Sequence of chain 1.B:
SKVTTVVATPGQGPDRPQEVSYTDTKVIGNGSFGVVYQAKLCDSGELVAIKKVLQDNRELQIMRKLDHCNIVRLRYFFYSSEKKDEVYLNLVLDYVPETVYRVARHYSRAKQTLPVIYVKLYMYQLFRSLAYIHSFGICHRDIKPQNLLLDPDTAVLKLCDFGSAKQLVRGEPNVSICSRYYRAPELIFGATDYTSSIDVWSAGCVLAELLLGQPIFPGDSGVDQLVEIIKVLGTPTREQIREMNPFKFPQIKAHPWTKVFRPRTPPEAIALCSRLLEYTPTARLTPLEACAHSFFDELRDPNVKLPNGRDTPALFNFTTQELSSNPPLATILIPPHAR

This small molecule binds to this protein.
Small molecule (SMILES): CC(C)Oc1cncc(-c2ccc3cnc(C(=O)NCC4CCOCC4)n3c2)c1

Binding-site contacts:
Ligand atom C16 contacts residue ALA49 of chain 1.B at 3.6 Å (hydrophobic).
Ligand atom C6 contacts residue TYR100 of chain 1.B at 3.5 Å (hydrophobic).
Ligand atom C22 contacts residue ASP166 of chain 1.B at 3.3 Å.
Ligand atom C17 contacts residue ALA49 of chain 1.B at 3.4 Å (hydrophobic).
Ligand atom O25 contacts residue ASN152 of chain 1.B at 3.4 Å (h-bond).
Ligand atom C3 contacts residue ARG107 of chain 1.B at 3.4 Å.
Ligand atom C1 contacts residue PRO102 of chain 1.B at 3.6 Å (hydrophobic).
Ligand atom N18 contacts residue LEU154 of chain 1.B at 3.5 Å.
Ligand atom C7 contacts residue THR104 of chain 1.B at 3.6 Å.
Ligand atom C17 contacts residue VAL101 of chain 1.B at 3.7 Å (hydrophobic).
Ligand atom O25 contacts residue PHE33 of chain 1.B at 3.7 Å.
Ligand atom C5 contacts residue PRO102 of chain 1.B at 3.8 Å (hydrophobic).
Ligand atom C22 contacts residue LYS51 of chain 1.B at 3.6 Å.
Ligand atom C13 contacts residue CYS165 of chain 1.B at 3.5 Å (hydrophobic).
Ligand atom N18 contacts residue VAL101 of chain 1.B at 3.4 Å (h-bond).
Ligand atom C2 contacts residue ARG107 of chain 1.B at 3.7 Å.
Ligand atom N21 contacts residue ASP166 of chain 1.B at 3.4 Å.
Ligand atom C17 contacts residue LEU154 of chain 1.B at 3.6 Å (hydrophobic).
Ligand atom C19 contacts residue CYS165 of chain 1.B at 3.6 Å (hydrophobic).
Ligand atom O29 contacts residue LEU154 of chain 1.B at 3.4 Å.
Ligand atom N11 contacts residue LEU154 of chain 1.B at 3.5 Å.
Ligand atom C20 contacts residue LYS51 of chain 1.B at 3.7 Å.
Ligand atom C20 contacts residue CYS165 of chain 1.B at 3.7 Å (hydrophobic).
Ligand atom C15 contacts residue LEU98 of chain 1.B at 3.6 Å (hydrophobic).
Ligand atom C5 contacts residue TYR100 of chain 1.B at 3.1 Å (hydrophobic).
Ligand atom C22 contacts residue PHE33 of chain 1.B at 3.7 Å (hydrophobic).
Ligand atom C14 contacts residue LEU98 of chain 1.B at 3.5 Å (hydrophobic).
Ligand atom C7 contacts residue VAL101 of chain 1.B at 3.7 Å (hydrophobic).
Ligand atom C15 contacts residue ALA49 of chain 1.B at 3.7 Å (hydrophobic).
Ligand atom C17 contacts residue ASP99 of chain 1.B at 3.3 Å.
Ligand atom C24 contacts residue VAL36 of chain 1.B at 3.8 Å (hydrophobic).
Ligand atom C16 contacts residue LEU154 of chain 1.B at 3.5 Å (hydrophobic).
Ligand atom C9 contacts residue LEU154 of chain 1.B at 3.4 Å (hydrophobic).
Ligand atom C14 contacts residue CYS165 of chain 1.B at 3.8 Å (hydrophobic).
Ligand atom N21 contacts residue LYS51 of chain 1.B at 2.8 Å (salt-bridge).
Ligand atom C23 contacts residue ASN152 of chain 1.B at 3.7 Å.
Ligand atom C10 contacts residue LEU154 of chain 1.B at 3.5 Å (hydrophobic).
Ligand atom N8 contacts residue VAL101 of chain 1.B at 2.9 Å (h-bond).
Ligand atom C28 contacts residue ASN152 of chain 1.B at 3.6 Å.
Ligand atom C26 contacts residue ASN152 of chain 1.B at 3.6 Å.